A protein and the small-molecule ligand that binds it are described below.
Small molecule (SMILES): CN(Cc1cnc2nc(N)nc(N)c2n1)c1ccc(C(=O)N[C@@H](CCC(=O)O)C(=O)O)cc1

Sequence of chain 2.A:
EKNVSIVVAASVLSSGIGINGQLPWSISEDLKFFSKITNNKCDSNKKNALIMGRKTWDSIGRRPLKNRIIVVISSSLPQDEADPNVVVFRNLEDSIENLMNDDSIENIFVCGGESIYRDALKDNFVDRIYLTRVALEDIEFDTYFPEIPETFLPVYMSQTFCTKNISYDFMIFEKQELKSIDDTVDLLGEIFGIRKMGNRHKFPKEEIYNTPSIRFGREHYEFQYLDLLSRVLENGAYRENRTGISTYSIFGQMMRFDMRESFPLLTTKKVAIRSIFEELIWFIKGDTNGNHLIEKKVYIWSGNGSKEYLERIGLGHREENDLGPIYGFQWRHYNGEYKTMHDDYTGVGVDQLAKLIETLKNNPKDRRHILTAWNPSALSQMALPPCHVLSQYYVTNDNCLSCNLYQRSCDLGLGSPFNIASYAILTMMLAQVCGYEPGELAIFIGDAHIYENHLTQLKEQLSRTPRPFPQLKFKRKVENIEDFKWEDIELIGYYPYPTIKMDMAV

Binding-site contacts:
Ligand atom C4 contacts residue PHE36 of chain 2.A at 3.6 Å (hydrophobic).
Ligand atom NA4 contacts residue CYS113 of chain 2.A at 3.3 Å.
Ligand atom CT contacts residue SER37 of chain 2.A at 3.5 Å.
Ligand atom CB contacts residue SER37 of chain 2.A at 3.7 Å.
Ligand atom N3 contacts residue ALA11 of chain 2.A at 3.7 Å.
Ligand atom N1 contacts residue ALA11 of chain 2.A at 3.5 Å.
Ligand atom N3 contacts residue VAL10 of chain 2.A at 3.4 Å (h-bond).
Ligand atom C16 contacts residue PHE36 of chain 2.A at 3.6 Å (hydrophobic).
Ligand atom CM contacts residue ILE62 of chain 2.A at 3.8 Å (hydrophobic).
Ligand atom C2 contacts residue ASP32 of chain 2.A at 3.6 Å.
Ligand atom CT contacts residue ARG70 of chain 2.A at 3.2 Å.
Ligand atom O2 contacts residue ARG70 of chain 2.A at 2.8 Å (salt-bridge).
Ligand atom N5 contacts residue NDP1 of chain 2.F at 3.2 Å.
Ligand atom NA4 contacts residue NDP1 of chain 2.F at 3.7 Å.
Ligand atom C9 contacts residue NDP1 of chain 2.F at 3.6 Å.
Ligand atom C7 contacts residue LEU25 of chain 2.A at 3.5 Å (hydrophobic).
Ligand atom C2 contacts residue ALA11 of chain 2.A at 3.5 Å (hydrophobic).
Ligand atom NA4 contacts residue PHE36 of chain 2.A at 3.6 Å.
Ligand atom NA2 contacts residue THR134 of chain 2.A at 3.1 Å (h-bond).
Ligand atom C8A contacts residue NDP1 of chain 2.F at 3.5 Å.
Ligand atom O2 contacts residue SER37 of chain 2.A at 2.8 Å (h-bond).
Ligand atom N3 contacts residue NDP1 of chain 2.F at 3.6 Å.
Ligand atom N1 contacts residue ASP32 of chain 2.A at 2.8 Å (salt-bridge).
Ligand atom O1 contacts residue ARG70 of chain 2.A at 2.7 Å (salt-bridge).
Ligand atom C2 contacts residue VAL10 of chain 2.A at 3.8 Å (hydrophobic).
Ligand atom NA2 contacts residue ASP32 of chain 2.A at 2.6 Å (salt-bridge).
Ligand atom NA2 contacts residue ALA11 of chain 2.A at 3.4 Å.
Ligand atom C14 contacts residue ILE62 of chain 2.A at 3.5 Å (hydrophobic).
Ligand atom O1 contacts residue LEU67 of chain 2.A at 3.5 Å.
Ligand atom N3 contacts residue VAL9 of chain 2.A at 3.5 Å.
Ligand atom N10 contacts residue ILE62 of chain 2.A at 3.7 Å.
Ligand atom C4 contacts residue VAL9 of chain 2.A at 3.7 Å (hydrophobic).
Ligand atom C6 contacts residue NDP1 of chain 2.F at 3.6 Å.
Ligand atom NA4 contacts residue VAL10 of chain 2.A at 3.8 Å.
Ligand atom C4A contacts residue NDP1 of chain 2.F at 3.1 Å.
Ligand atom NA2 contacts residue VAL10 of chain 2.A at 3.6 Å (h-bond).
Ligand atom N8 contacts residue LEU33 of chain 2.A at 3.8 Å.
Ligand atom NA4 contacts residue VAL9 of chain 2.A at 2.7 Å (h-bond).
Ligand atom C15 contacts residue ILE62 of chain 2.A at 3.7 Å (hydrophobic).
Ligand atom C4 contacts residue NDP1 of chain 2.F at 3.2 Å.